This small molecule binds to this protein.
Small molecule (SMILES): CC[C@H](C)[C@H](NC(=O)CNC(=O)[C@H](CCC(=O)O)NC(=O)[C@H](Cc1ccccc1)NC(=O)CN)C(=O)N1C=CC[C@H]1C(=O)N[C@@H](C)C(=O)N[C@@H](C)C(=O)N[C@H](C=O)Cc1ccc(OS(=O)(=O)O)cc1

Binding-site contacts:
Ligand atom O contacts residue TYR71 of chain 1.B at 3.7 Å.
Ligand atom O2 contacts residue LYS77 of chain 1.B at 3.7 Å.
Ligand atom CE2 contacts residue THR69 of chain 1.B at 3.8 Å.
Ligand atom CD2 contacts residue ARG68 of chain 1.B at 3.7 Å.
Ligand atom CZ contacts residue ARG68 of chain 1.B at 4.0 Å.
Ligand atom CB contacts residue THR69 of chain 1.B at 3.4 Å.
Ligand atom CG contacts residue THR69 of chain 1.B at 3.9 Å.
Ligand atom S contacts residue TYR71 of chain 1.B at 3.7 Å.
Ligand atom O2 contacts residue ILE78 of chain 1.B at 3.2 Å (h-bond).
Ligand atom CE2 contacts residue TYR71 of chain 1.B at 3.9 Å (hydrophobic).
Ligand atom OE1 contacts residue TYR71 of chain 1.B at 2.6 Å (h-bond).
Ligand atom O1 contacts residue ILE78 of chain 1.B at 3.7 Å.
Ligand atom CD contacts residue TYR71 of chain 1.B at 3.6 Å (hydrophobic).
Ligand atom O3 contacts residue LYS77 of chain 1.B at 3.7 Å.
Ligand atom CG contacts residue PHE19 of chain 1.B at 3.7 Å (hydrophobic).
Ligand atom C contacts residue THR69 of chain 1.B at 3.8 Å.
Ligand atom CD1 contacts residue THR69 of chain 1.B at 3.9 Å.
Ligand atom CZ contacts residue THR69 of chain 1.B at 3.9 Å.
Ligand atom N contacts residue THR69 of chain 1.B at 2.8 Å (h-bond).
Ligand atom CB contacts residue ARG70 of chain 1.B at 3.8 Å.
Ligand atom O3 contacts residue TYR71 of chain 1.B at 3.8 Å.
Ligand atom CE1 contacts residue THR69 of chain 1.B at 4.0 Å.
Ligand atom CD contacts residue TYR71 of chain 1.B at 3.6 Å (hydrophobic).
Ligand atom O1 contacts residue TYR71 of chain 1.B at 2.8 Å (h-bond).
Ligand atom OE1 contacts residue ARG70 of chain 1.B at 3.5 Å.
Ligand atom CA contacts residue THR69 of chain 1.B at 3.7 Å.
Ligand atom O1 contacts residue GLU76 of chain 1.B at 3.8 Å.
Ligand atom CE1 contacts residue ARG68 of chain 1.B at 4.0 Å.
Ligand atom CG contacts residue TYR71 of chain 1.B at 3.5 Å (hydrophobic).
Ligand atom CE2 contacts residue ARG68 of chain 1.B at 3.1 Å.
Ligand atom CA contacts residue THR69 of chain 1.B at 3.6 Å.
Ligand atom O contacts residue THR69 of chain 1.B at 3.2 Å (h-bond).
Ligand atom CD2 contacts residue PHE19 of chain 1.B at 3.3 Å (hydrophobic).
Ligand atom S contacts residue ILE78 of chain 1.B at 4.0 Å.
Ligand atom CG2 contacts residue ARG62 of chain 1.B at 3.6 Å.
Ligand atom C contacts residue THR69 of chain 1.B at 3.5 Å.
Ligand atom CB contacts residue TYR71 of chain 1.B at 3.7 Å (hydrophobic).
Ligand atom CD2 contacts residue THR69 of chain 1.B at 3.7 Å.
Ligand atom N contacts residue THR69 of chain 1.B at 3.8 Å.
Ligand atom CE2 contacts residue PHE19 of chain 1.B at 3.5 Å (hydrophobic).

Sequence of chain 1.B:
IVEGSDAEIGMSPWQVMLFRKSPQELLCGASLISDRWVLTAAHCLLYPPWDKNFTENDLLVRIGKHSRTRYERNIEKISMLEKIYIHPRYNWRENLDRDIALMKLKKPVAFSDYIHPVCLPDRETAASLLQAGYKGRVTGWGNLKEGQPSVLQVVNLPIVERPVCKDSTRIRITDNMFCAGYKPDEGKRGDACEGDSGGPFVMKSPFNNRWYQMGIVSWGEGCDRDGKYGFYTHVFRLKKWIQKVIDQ